Sequence of chain 1.H:
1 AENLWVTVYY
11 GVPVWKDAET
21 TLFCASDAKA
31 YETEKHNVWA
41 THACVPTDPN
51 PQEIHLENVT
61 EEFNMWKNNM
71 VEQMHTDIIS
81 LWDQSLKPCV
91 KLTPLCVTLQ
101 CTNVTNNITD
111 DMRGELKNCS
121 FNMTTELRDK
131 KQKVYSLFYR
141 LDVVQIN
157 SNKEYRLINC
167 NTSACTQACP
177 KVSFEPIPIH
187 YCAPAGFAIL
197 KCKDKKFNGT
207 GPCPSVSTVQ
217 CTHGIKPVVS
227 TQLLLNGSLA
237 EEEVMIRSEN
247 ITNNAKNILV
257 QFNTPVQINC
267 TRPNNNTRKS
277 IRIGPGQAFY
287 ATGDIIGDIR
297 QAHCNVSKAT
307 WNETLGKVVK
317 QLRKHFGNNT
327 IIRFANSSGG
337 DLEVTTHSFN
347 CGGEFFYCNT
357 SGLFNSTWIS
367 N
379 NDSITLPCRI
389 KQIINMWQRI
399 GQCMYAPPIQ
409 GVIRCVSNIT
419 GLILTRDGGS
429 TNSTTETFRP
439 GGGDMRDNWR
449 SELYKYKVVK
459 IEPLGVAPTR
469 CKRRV

Sequence of chain 1.L:
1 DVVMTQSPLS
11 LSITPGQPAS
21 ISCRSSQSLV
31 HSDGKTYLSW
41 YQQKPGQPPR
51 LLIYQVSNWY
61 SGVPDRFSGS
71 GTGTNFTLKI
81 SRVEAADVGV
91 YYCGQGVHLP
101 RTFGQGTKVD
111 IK

Sequence of chain 1.I:
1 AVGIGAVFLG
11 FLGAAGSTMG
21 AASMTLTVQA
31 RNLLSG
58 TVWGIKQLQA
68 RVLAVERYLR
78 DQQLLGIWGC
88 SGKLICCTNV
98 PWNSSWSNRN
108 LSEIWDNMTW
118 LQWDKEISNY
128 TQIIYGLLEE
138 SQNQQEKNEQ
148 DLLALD

Binding-site contacts:
Ligand atom C7 contacts residue ASN58 of chain 1.H at 3.3 Å.
Ligand atom O6 contacts residue GLN119 of chain 1.I at 4.2 Å.
Ligand atom C5 contacts residue ASN58 of chain 1.H at 3.7 Å.
Ligand atom C3 contacts residue ASN58 of chain 1.H at 3.8 Å.
Ligand atom C1 contacts residue ASN58 of chain 1.H at 1.4 Å.
Ligand atom C8 contacts residue ASN58 of chain 1.H at 4.4 Å.
Ligand atom O7 contacts residue ASN58 of chain 1.H at 3.3 Å (h-bond).
Ligand atom N2 contacts residue ASN58 of chain 1.H at 2.9 Å (h-bond).
Ligand atom O5 contacts residue ASN58 of chain 1.H at 2.4 Å (h-bond).
Ligand atom C4 contacts residue ASN58 of chain 1.H at 4.3 Å.
Ligand atom C8 contacts residue ASP33 of chain 1.L at 3.7 Å.
Ligand atom C2 contacts residue ASN58 of chain 1.H at 2.4 Å.
Ligand atom O6 contacts residue THR116 of chain 1.I at 3.9 Å.

This protein binds this small molecule.
Small molecule (SMILES): CC(=O)N[C@@H]1[C@@H](O)[C@H](O)[C@@H](CO)O[C@H]1O